A protein and the small-molecule ligand that binds it are described below.
Small molecule (SMILES): CC(=O)N[C@@H]1[C@@H](O)[C@H](O)[C@@H](CO)O[C@H]1O

Sequence of chain 1.A:
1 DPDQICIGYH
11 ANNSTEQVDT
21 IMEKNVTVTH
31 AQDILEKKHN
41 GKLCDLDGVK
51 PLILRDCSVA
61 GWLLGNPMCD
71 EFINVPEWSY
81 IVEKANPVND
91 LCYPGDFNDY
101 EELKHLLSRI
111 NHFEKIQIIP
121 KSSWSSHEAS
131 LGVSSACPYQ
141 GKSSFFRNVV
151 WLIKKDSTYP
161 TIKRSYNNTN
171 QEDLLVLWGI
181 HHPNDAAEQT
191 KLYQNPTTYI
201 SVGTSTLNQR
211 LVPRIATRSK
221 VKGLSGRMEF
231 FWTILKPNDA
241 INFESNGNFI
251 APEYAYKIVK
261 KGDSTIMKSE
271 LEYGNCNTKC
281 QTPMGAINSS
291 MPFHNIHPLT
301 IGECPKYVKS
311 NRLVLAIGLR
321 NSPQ

Binding-site contacts:
Ligand atom C1 contacts residue ASN13 of chain 1.A at 1.5 Å.
Ligand atom C8 contacts residue ASN13 of chain 1.A at 4.2 Å.
Ligand atom C7 contacts residue ASN13 of chain 1.A at 3.7 Å.
Ligand atom O5 contacts residue ASN13 of chain 1.A at 2.4 Å (h-bond).
Ligand atom O7 contacts residue ASN13 of chain 1.A at 4.5 Å.
Ligand atom C4 contacts residue ASN13 of chain 1.A at 4.3 Å.
Ligand atom C3 contacts residue ASN13 of chain 1.A at 3.8 Å.
Ligand atom C2 contacts residue ASN13 of chain 1.A at 2.5 Å.
Ligand atom N2 contacts residue ASN13 of chain 1.A at 2.9 Å (h-bond).
Ligand atom C5 contacts residue ASN13 of chain 1.A at 3.7 Å.